The small molecule below binds the protein below.
Small molecule (SMILES): Oc1ccccc1CNc1nc2ccccc2[nH]1

Binding-site contacts:
Ligand atom C12 contacts residue ASP120 of chain 1.B at 4.2 Å.
Ligand atom C02 contacts residue PRO122 of chain 1.B at 3.8 Å (hydrophobic).
Ligand atom C16 contacts residue PRO92 of chain 1.B at 4.4 Å (hydrophobic).
Ligand atom C13 contacts residue TYR121 of chain 1.B at 4.3 Å (hydrophobic).
Ligand atom C02 contacts residue TYR121 of chain 1.B at 3.8 Å (hydrophobic).
Ligand atom C04 contacts residue TYR121 of chain 1.B at 4.1 Å (hydrophobic).
Ligand atom C12 contacts residue PRO122 of chain 1.B at 4.2 Å (hydrophobic).
Ligand atom C03 contacts residue PRO122 of chain 1.B at 4.2 Å (hydrophobic).
Ligand atom N11 contacts residue ASP120 of chain 1.B at 4.3 Å.
Ligand atom C17 contacts residue PRO122 of chain 1.B at 3.5 Å (hydrophobic).
Ligand atom C14 contacts residue TYR121 of chain 1.B at 3.5 Å (hydrophobic).
Ligand atom C14 contacts residue LYS98 of chain 1.B at 4.3 Å.
Ligand atom O01 contacts residue ASP120 of chain 1.B at 3.8 Å.
Ligand atom C16 contacts residue GLU95 of chain 1.B at 3.4 Å.
Ligand atom C10 contacts residue PRO122 of chain 1.B at 4.1 Å (hydrophobic).
Ligand atom C08 contacts residue PRO122 of chain 1.B at 4.1 Å (hydrophobic).
Ligand atom N18 contacts residue PRO122 of chain 1.B at 3.3 Å.
Ligand atom O01 contacts residue PRO122 of chain 1.B at 3.6 Å.
Ligand atom C07 contacts residue DMS1 of chain 1.G at 4.1 Å.
Ligand atom C04 contacts residue DMS1 of chain 1.G at 4.3 Å.
Ligand atom C14 contacts residue GLU95 of chain 1.B at 4.5 Å.
Ligand atom C15 contacts residue GLU95 of chain 1.B at 3.2 Å.
Ligand atom C04 contacts residue ASP120 of chain 1.B at 3.9 Å.
Ligand atom C05 contacts residue DMS1 of chain 1.G at 3.6 Å.
Ligand atom C15 contacts residue PRO92 of chain 1.B at 4.3 Å (hydrophobic).
Ligand atom C03 contacts residue TYR121 of chain 1.B at 3.4 Å (hydrophobic).
Ligand atom C07 contacts residue PRO122 of chain 1.B at 4.3 Å (hydrophobic).
Ligand atom C08 contacts residue DMS1 of chain 1.G at 4.5 Å.
Ligand atom C15 contacts residue PRO122 of chain 1.B at 4.3 Å (hydrophobic).
Ligand atom C15 contacts residue TYR121 of chain 1.B at 3.7 Å (hydrophobic).
Ligand atom C02 contacts residue ASP120 of chain 1.B at 4.3 Å.
Ligand atom C13 contacts residue ASP120 of chain 1.B at 3.9 Å.
Ligand atom O01 contacts residue TYR121 of chain 1.B at 3.5 Å.
Ligand atom C06 contacts residue DMS1 of chain 1.G at 3.3 Å.
Ligand atom C03 contacts residue ASP120 of chain 1.B at 3.3 Å.
Ligand atom C16 contacts residue TYR121 of chain 1.B at 4.3 Å (hydrophobic).
Ligand atom C16 contacts residue PRO122 of chain 1.B at 3.6 Å (hydrophobic).

Sequence of chain 1.B:
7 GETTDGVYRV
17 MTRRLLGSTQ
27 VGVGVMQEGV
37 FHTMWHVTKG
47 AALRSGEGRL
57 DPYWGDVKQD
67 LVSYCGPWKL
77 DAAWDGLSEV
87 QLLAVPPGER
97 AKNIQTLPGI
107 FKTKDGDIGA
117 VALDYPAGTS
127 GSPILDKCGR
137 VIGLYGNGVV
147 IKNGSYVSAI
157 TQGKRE